Sequence of chain 1.C:
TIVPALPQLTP

Sequence of chain 1.A:
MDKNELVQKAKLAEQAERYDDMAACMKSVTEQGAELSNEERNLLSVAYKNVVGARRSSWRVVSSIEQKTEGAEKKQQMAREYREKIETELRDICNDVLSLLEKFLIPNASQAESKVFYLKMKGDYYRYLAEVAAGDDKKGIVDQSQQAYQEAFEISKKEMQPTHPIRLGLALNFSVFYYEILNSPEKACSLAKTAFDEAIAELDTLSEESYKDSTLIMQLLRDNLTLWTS

Binding-site contacts:
Ligand atom O3 contacts residue ILE171 of chain 1.A at 3.4 Å.
Ligand atom C28 contacts residue ASN47 of chain 1.A at 3.7 Å.
Ligand atom O2 contacts residue ARG46 of chain 1.A at 2.8 Å (salt-bridge).
Ligand atom O23 contacts residue GLU118 of chain 1.A at 3.7 Å.
Ligand atom O6 contacts residue GLY174 of chain 1.A at 3.8 Å.
Ligand atom CL1 contacts residue LEU225 of chain 1.A at 3.6 Å.
Ligand atom C24 contacts residue ASP218 of chain 1.A at 3.1 Å.
Ligand atom C17 contacts residue ASN47 of chain 1.A at 3.4 Å.
Ligand atom CL1 contacts residue ILE222 of chain 1.A at 4.0 Å.
Ligand atom C27 contacts residue ILE171 of chain 1.A at 4.1 Å (hydrophobic).
Ligand atom C20 contacts residue ILE222 of chain 1.A at 4.1 Å (hydrophobic).
Ligand atom O6 contacts residue LEU8 of chain 1.C at 3.4 Å.
Ligand atom C1 contacts residue ARG46 of chain 1.A at 3.2 Å.
Ligand atom O23 contacts residue HIS169 of chain 1.A at 3.4 Å (h-bond).
Ligand atom N4 contacts residue LYS125 of chain 1.A at 3.9 Å.
Ligand atom O5 contacts residue LYS125 of chain 1.A at 3.4 Å (salt-bridge).
Ligand atom C18 contacts residue PHE122 of chain 1.A at 4.1 Å (hydrophobic).
Ligand atom C1 contacts residue ASN47 of chain 1.A at 3.8 Å.
Ligand atom O6 contacts residue LYS125 of chain 1.A at 3.4 Å.
Ligand atom O3 contacts residue ARG46 of chain 1.A at 2.8 Å (salt-bridge).
Ligand atom O2 contacts residue GLU118 of chain 1.A at 2.8 Å (salt-bridge).
Ligand atom C1 contacts residue GLU118 of chain 1.A at 3.8 Å.
Ligand atom O23 contacts residue ILE171 of chain 1.A at 3.9 Å.
Ligand atom C18 contacts residue ASN47 of chain 1.A at 3.8 Å.
Ligand atom C11 contacts residue LEU8 of chain 1.C at 4.0 Å (hydrophobic).
Ligand atom C25 contacts residue ASP218 of chain 1.A at 4.1 Å.
Ligand atom C1 contacts residue ILE171 of chain 1.A at 3.6 Å (hydrophobic).
Ligand atom C10 contacts residue LEU8 of chain 1.C at 3.6 Å (hydrophobic).
Ligand atom O3 contacts residue PHE122 of chain 1.A at 3.8 Å.
Ligand atom O3 contacts residue ASN47 of chain 1.A at 3.2 Å (h-bond).
Ligand atom C13 contacts residue ASP218 of chain 1.A at 3.1 Å.
Ligand atom O2 contacts residue ILE171 of chain 1.A at 3.9 Å.
Ligand atom C29 contacts residue ASP218 of chain 1.A at 3.9 Å.
Ligand atom CL1 contacts residue LEU221 of chain 1.A at 3.6 Å.
Ligand atom O5 contacts residue PHE122 of chain 1.A at 3.7 Å.
Ligand atom C12 contacts residue ASP218 of chain 1.A at 3.4 Å.
Ligand atom CL1 contacts residue LEU8 of chain 1.C at 4.0 Å.
Ligand atom C25 contacts residue PRO170 of chain 1.A at 3.8 Å (hydrophobic).
Ligand atom C33 contacts residue ASP218 of chain 1.A at 3.6 Å.
Ligand atom N32 contacts residue ASP218 of chain 1.A at 3.7 Å.

The protein below binds the small molecule below.
Small molecule (SMILES): O=C(C1=C(O)C(=O)N(c2ccc(O)c(C(=O)O)c2)[C@@H]1c1ccc([N+](=O)[O-])cc1)c1ccc(Cl)cc1